Sequence of chain 1.A:
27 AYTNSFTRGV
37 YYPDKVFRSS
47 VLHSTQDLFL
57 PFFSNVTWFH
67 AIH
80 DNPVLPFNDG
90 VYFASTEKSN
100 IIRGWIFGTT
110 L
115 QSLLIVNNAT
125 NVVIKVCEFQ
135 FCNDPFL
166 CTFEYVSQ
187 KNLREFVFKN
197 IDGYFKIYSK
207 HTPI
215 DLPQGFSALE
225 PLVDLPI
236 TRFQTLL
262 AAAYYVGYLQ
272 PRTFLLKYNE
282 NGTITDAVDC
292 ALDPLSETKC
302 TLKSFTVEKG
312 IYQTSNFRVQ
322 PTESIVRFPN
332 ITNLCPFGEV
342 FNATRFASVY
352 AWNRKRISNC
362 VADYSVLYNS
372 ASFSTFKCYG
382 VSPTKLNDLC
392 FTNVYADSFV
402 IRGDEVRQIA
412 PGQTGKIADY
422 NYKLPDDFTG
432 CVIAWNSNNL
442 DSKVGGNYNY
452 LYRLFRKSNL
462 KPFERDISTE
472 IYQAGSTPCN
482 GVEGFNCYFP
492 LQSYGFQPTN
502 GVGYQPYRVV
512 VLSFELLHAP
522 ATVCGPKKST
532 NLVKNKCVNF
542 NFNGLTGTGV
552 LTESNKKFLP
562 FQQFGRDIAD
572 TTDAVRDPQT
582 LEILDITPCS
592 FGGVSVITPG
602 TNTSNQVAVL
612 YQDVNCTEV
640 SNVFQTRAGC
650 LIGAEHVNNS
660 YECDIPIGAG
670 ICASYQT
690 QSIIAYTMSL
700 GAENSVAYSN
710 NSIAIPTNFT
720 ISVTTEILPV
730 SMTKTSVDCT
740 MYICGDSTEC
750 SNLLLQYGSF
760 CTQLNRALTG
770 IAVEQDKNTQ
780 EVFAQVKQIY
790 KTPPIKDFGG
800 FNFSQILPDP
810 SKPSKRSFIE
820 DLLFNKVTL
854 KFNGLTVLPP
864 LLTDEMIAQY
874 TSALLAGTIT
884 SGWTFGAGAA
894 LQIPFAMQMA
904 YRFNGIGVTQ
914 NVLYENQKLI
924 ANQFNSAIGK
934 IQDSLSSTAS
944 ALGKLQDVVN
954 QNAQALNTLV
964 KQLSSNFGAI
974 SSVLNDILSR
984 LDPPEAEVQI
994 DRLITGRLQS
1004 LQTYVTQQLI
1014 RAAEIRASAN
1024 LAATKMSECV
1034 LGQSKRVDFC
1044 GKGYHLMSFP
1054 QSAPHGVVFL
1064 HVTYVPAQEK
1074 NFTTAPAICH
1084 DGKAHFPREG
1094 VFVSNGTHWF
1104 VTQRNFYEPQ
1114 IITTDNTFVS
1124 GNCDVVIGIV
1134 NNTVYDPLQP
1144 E

A protein and the small-molecule ligand that binds it are described below.
Small molecule (SMILES): CC(=O)N[C@@H]1[C@@H](O)[C@H](O)[C@@H](CO)O[C@H]1O

Binding-site contacts:
Ligand atom C2 contacts residue ASN603 of chain 1.A at 2.5 Å.
Ligand atom O6 contacts residue ASN603 of chain 1.A at 4.3 Å.
Ligand atom O5 contacts residue ASN603 of chain 1.A at 2.2 Å (h-bond).
Ligand atom C1 contacts residue ASN603 of chain 1.A at 1.4 Å.
Ligand atom C3 contacts residue ASN603 of chain 1.A at 3.8 Å.
Ligand atom C4 contacts residue ASN603 of chain 1.A at 4.2 Å.
Ligand atom N2 contacts residue ASN603 of chain 1.A at 3.0 Å (h-bond).
Ligand atom C5 contacts residue ASN603 of chain 1.A at 3.6 Å.
Ligand atom C8 contacts residue ASN603 of chain 1.A at 4.4 Å.
Ligand atom C7 contacts residue ASN603 of chain 1.A at 4.1 Å.